Sequence of chain 1.B:
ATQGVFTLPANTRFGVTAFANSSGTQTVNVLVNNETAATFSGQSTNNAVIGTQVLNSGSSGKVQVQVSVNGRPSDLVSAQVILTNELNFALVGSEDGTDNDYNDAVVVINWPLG

Binding-site contacts:
Ligand atom C5 contacts residue GLY25 of chain 1.B at 3.6 Å.
Ligand atom S contacts residue ASP97 of chain 1.B at 4.3 Å.
Ligand atom C7 contacts residue SER24 of chain 1.B at 4.2 Å.
Ligand atom C5 contacts residue VAL70 of chain 1.B at 4.4 Å (hydrophobic).
Ligand atom C2 contacts residue SER24 of chain 1.B at 4.2 Å.
Ligand atom N contacts residue MMA1 of chain 1.K at 1.5 Å.
Ligand atom C2 contacts residue MMA1 of chain 1.K at 3.8 Å.
Ligand atom C8 contacts residue GLY25 of chain 1.B at 3.9 Å.
Ligand atom C7 contacts residue MMA1 of chain 1.K at 4.2 Å.
Ligand atom C9 contacts residue ASP97 of chain 1.B at 3.6 Å.
Ligand atom N contacts residue SER23 of chain 1.B at 4.4 Å.
Ligand atom C6 contacts residue MMA1 of chain 1.K at 3.7 Å.
Ligand atom N contacts residue ASP97 of chain 1.B at 2.8 Å (salt-bridge).
Ligand atom C3 contacts residue SER24 of chain 1.B at 4.2 Å.
Ligand atom S contacts residue MMA1 of chain 1.K at 2.7 Å.
Ligand atom C9 contacts residue VAL70 of chain 1.B at 4.1 Å (hydrophobic).
Ligand atom C8 contacts residue SER24 of chain 1.B at 4.0 Å.
Ligand atom C4 contacts residue GLY25 of chain 1.B at 3.8 Å.
Ligand atom C1 contacts residue MMA1 of chain 1.K at 3.1 Å.
Ligand atom C3 contacts residue GLY25 of chain 1.B at 4.4 Å.
Ligand atom O2 contacts residue MMA1 of chain 1.K at 3.1 Å.
Ligand atom C4 contacts residue SER24 of chain 1.B at 4.3 Å.
Ligand atom C9 contacts residue MMA1 of chain 1.K at 3.9 Å.
Ligand atom N contacts residue GLY98 of chain 1.B at 4.1 Å.
Ligand atom O1 contacts residue MMA1 of chain 1.K at 3.8 Å.
Ligand atom O1 contacts residue ASP97 of chain 1.B at 3.8 Å.
Ligand atom O1 contacts residue GLY98 of chain 1.B at 3.8 Å.
Ligand atom C6 contacts residue GLY25 of chain 1.B at 4.3 Å.

The small molecule below binds the protein below.
Small molecule (SMILES): Cc1cc(C)c(S(N)(=O)=O)c(C)c1